Sequence of chain 1.F:
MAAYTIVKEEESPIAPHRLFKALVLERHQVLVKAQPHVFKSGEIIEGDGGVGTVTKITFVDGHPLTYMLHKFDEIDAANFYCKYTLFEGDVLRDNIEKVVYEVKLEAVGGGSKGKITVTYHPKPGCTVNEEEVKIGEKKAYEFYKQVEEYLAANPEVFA

Binding-site contacts:
Ligand atom C11 contacts residue ILE122 of chain 1.F at 3.9 Å (hydrophobic).
Ligand atom C7 contacts residue ALA146 of chain 1.F at 3.6 Å (hydrophobic).
Ligand atom C14 contacts residue LEU25 of chain 1.F at 3.0 Å (hydrophobic).
Ligand atom N contacts residue ILE122 of chain 1.F at 3.9 Å.
Ligand atom C8 contacts residue ALA146 of chain 1.F at 3.4 Å (hydrophobic).
Ligand atom C1 contacts residue ILE122 of chain 1.F at 3.8 Å (hydrophobic).
Ligand atom C4 contacts residue LEU29 of chain 1.F at 3.5 Å (hydrophobic).
Ligand atom N contacts residue TYR150 of chain 1.F at 4.1 Å.
Ligand atom C5 contacts residue ARG33 of chain 1.F at 3.9 Å.
Ligand atom C3 contacts residue LEU29 of chain 1.F at 3.4 Å (hydrophobic).
Ligand atom C11 contacts residue LEU29 of chain 1.F at 3.8 Å (hydrophobic).
Ligand atom C2 contacts residue LEU29 of chain 1.F at 3.7 Å (hydrophobic).
Ligand atom C6 contacts residue TYR90 of chain 1.F at 3.7 Å (hydrophobic).
Ligand atom C15 contacts residue LEU25 of chain 1.F at 4.0 Å (hydrophobic).
Ligand atom C11 contacts residue TYR150 of chain 1.F at 4.0 Å (hydrophobic).
Ligand atom O2 contacts residue TYR147 of chain 1.F at 3.7 Å.
Ligand atom O1 contacts residue ALA146 of chain 1.F at 3.9 Å.
Ligand atom O2 contacts residue ALA146 of chain 1.F at 4.1 Å.
Ligand atom C12 contacts residue LEU29 of chain 1.F at 3.3 Å (hydrophobic).
Ligand atom C13 contacts residue LEU111 of chain 1.F at 3.6 Å (hydrophobic).
Ligand atom C13 contacts residue LEU25 of chain 1.F at 3.2 Å (hydrophobic).
Ligand atom C16 contacts residue GLU16 of chain 1.F at 3.8 Å.
Ligand atom C15 contacts residue GLU16 of chain 1.F at 3.5 Å.
Ligand atom C4 contacts residue ARG33 of chain 1.F at 3.7 Å.
Ligand atom N contacts residue LEU29 of chain 1.F at 4.0 Å.
Ligand atom C14 contacts residue LEU111 of chain 1.F at 4.1 Å (hydrophobic).
Ligand atom C2 contacts residue ILE122 of chain 1.F at 4.1 Å (hydrophobic).
Ligand atom C16 contacts residue TYR150 of chain 1.F at 3.8 Å (hydrophobic).
Ligand atom O1 contacts residue TYR150 of chain 1.F at 2.9 Å.
Ligand atom C1 contacts residue LEU29 of chain 1.F at 4.0 Å (hydrophobic).
Ligand atom C4 contacts residue VAL109 of chain 1.F at 3.8 Å (hydrophobic).
Ligand atom C3 contacts residue VAL30 of chain 1.F at 3.9 Å (hydrophobic).
Ligand atom C4 contacts residue TYR90 of chain 1.F at 4.0 Å (hydrophobic).
Ligand atom C6 contacts residue ARG33 of chain 1.F at 4.0 Å.
Ligand atom C10 contacts residue ILE122 of chain 1.F at 4.1 Å (hydrophobic).
Ligand atom O3 contacts residue ILE122 of chain 1.F at 3.8 Å.
Ligand atom C3 contacts residue VAL109 of chain 1.F at 4.0 Å (hydrophobic).
Ligand atom C14 contacts residue GLU16 of chain 1.F at 4.1 Å.
Ligand atom C13 contacts residue LEU29 of chain 1.F at 3.9 Å (hydrophobic).
Ligand atom C15 contacts residue TYR150 of chain 1.F at 3.8 Å (hydrophobic).

The protein below binds the small molecule below.
Small molecule (SMILES): O=S(=O)(O)c1cccc2cccc(Nc3ccccc3)c12